This protein binds this small molecule.
Small molecule (SMILES): CC(=O)N[C@H]1[C@H]([C@H](O)[C@H](O)CO)O[C@@](O[C@H]2[C@@H](O)[C@@H](CO)O[C@@H](O[C@H]3[C@H](O)[C@@H](O)[C@H](O)O[C@@H]3CO)[C@@H]2O)(C(=O)O)C[C@@H]1O

Binding-site contacts:
Ligand atom C4 contacts residue VAL296 of chain 37.D at 4.2 Å (hydrophobic).
Ligand atom C4 contacts residue GLY78 of chain 37.D at 3.8 Å.
Ligand atom O1A contacts residue GLY78 of chain 37.D at 4.1 Å.
Ligand atom O1A contacts residue ARG77 of chain 37.D at 2.8 Å (salt-bridge).
Ligand atom C11 contacts residue ASP85 of chain 37.E at 3.6 Å.
Ligand atom C1 contacts residue ARG77 of chain 37.D at 3.4 Å.
Ligand atom O4 contacts residue ARG77 of chain 37.D at 4.3 Å.
Ligand atom O8 contacts residue ARG77 of chain 37.D at 3.6 Å.
Ligand atom O4 contacts residue GLY78 of chain 37.D at 3.1 Å (h-bond).
Ligand atom C11 contacts residue TYR72 of chain 37.D at 4.0 Å (hydrophobic).
Ligand atom C10 contacts residue TYR72 of chain 37.D at 3.8 Å (hydrophobic).
Ligand atom O1A contacts residue TYR72 of chain 37.D at 3.3 Å.
Ligand atom O4 contacts residue VAL296 of chain 37.D at 4.0 Å.
Ligand atom C4 contacts residue TYR72 of chain 37.D at 3.4 Å (hydrophobic).
Ligand atom C5 contacts residue TYR72 of chain 37.D at 3.6 Å (hydrophobic).
Ligand atom O4 contacts residue TYR72 of chain 37.D at 3.9 Å.
Ligand atom O6 contacts residue ASN93 of chain 37.D at 3.4 Å (h-bond).
Ligand atom C4 contacts residue ARG77 of chain 37.D at 4.1 Å.
Ligand atom O10 contacts residue THR291 of chain 37.D at 3.8 Å.
Ligand atom O4 contacts residue ILE79 of chain 37.D at 4.2 Å.
Ligand atom C3 contacts residue ARG77 of chain 37.D at 3.4 Å.
Ligand atom C4 contacts residue HIS298 of chain 37.D at 3.7 Å.
Ligand atom C1 contacts residue TYR72 of chain 37.D at 3.8 Å (hydrophobic).
Ligand atom O3 contacts residue ASN80 of chain 37.D at 3.8 Å.
Ligand atom O8 contacts residue TYR72 of chain 37.D at 3.7 Å.
Ligand atom C3 contacts residue GLY78 of chain 37.D at 4.0 Å.
Ligand atom O1B contacts residue ARG77 of chain 37.D at 2.8 Å (salt-bridge).
Ligand atom O3 contacts residue VAL296 of chain 37.D at 4.3 Å.
Ligand atom N5 contacts residue TYR72 of chain 37.D at 3.0 Å (h-bond).
Ligand atom O4 contacts residue HIS298 of chain 37.D at 2.6 Å (h-bond).
Ligand atom O3 contacts residue ARG77 of chain 37.D at 4.3 Å.
Ligand atom O1B contacts residue TYR72 of chain 37.D at 4.0 Å.
Ligand atom O3 contacts residue GLY78 of chain 37.D at 3.8 Å.
Ligand atom C6 contacts residue THR94 of chain 37.D at 4.2 Å.
Ligand atom O4 contacts residue THR291 of chain 37.D at 4.0 Å.
Ligand atom C6 contacts residue ASN93 of chain 37.D at 3.2 Å.
Ligand atom C3 contacts residue HIS298 of chain 37.D at 3.9 Å.
Ligand atom C3 contacts residue VAL296 of chain 37.D at 3.5 Å (hydrophobic).
Ligand atom C6 contacts residue TYR72 of chain 37.D at 3.8 Å (hydrophobic).
Ligand atom C2 contacts residue ARG77 of chain 37.D at 4.0 Å.

Sequence of chain 37.D:
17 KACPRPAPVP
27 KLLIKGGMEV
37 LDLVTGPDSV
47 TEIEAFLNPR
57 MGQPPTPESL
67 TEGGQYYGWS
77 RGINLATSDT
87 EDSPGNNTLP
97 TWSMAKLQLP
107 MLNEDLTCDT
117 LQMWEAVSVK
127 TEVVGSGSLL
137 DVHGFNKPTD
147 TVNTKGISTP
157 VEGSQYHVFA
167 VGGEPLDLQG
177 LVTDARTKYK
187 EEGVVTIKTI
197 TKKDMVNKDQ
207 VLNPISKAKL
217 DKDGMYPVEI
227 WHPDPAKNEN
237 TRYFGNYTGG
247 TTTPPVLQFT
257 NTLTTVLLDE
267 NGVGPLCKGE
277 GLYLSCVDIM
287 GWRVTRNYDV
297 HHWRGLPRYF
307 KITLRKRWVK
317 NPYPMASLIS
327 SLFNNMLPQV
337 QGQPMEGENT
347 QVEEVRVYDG

Sequence of chain 37.E:
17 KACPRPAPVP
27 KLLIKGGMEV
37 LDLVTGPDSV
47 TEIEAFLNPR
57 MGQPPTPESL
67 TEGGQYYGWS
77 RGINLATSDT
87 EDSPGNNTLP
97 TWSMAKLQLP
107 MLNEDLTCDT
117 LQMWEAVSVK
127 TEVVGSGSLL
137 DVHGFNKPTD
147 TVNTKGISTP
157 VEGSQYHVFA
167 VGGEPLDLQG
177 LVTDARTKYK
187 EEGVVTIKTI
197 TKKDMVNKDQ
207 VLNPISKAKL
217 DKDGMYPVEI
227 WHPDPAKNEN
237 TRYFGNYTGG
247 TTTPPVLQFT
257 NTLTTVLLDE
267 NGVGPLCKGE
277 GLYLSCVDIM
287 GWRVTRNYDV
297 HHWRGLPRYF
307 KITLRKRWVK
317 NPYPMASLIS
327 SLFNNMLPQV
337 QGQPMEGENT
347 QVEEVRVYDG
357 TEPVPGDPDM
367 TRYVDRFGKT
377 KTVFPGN